Binding-site contacts:
Ligand atom N7 contacts residue GLY123 of chain 1.B at 2.8 Å (h-bond).
Ligand atom C9 contacts residue TRP218 of chain 1.B at 3.6 Å (hydrophobic).
Ligand atom O6 contacts residue TRP218 of chain 1.B at 3.6 Å.
Ligand atom C5 contacts residue GLY123 of chain 1.B at 4.0 Å.
Ligand atom C5 contacts residue TRP218 of chain 1.B at 3.6 Å (hydrophobic).
Ligand atom N3 contacts residue TRP218 of chain 1.B at 3.5 Å (h-bond).
Ligand atom O6 contacts residue GLN124 of chain 1.B at 3.3 Å.
Ligand atom O6 contacts residue LEU125 of chain 1.B at 3.0 Å (h-bond).
Ligand atom N7 contacts residue LEU125 of chain 1.B at 3.3 Å (h-bond).
Ligand atom C6 contacts residue TYR239 of chain 1.B at 4.0 Å (hydrophobic).
Ligand atom N8 contacts residue TRP218 of chain 1.B at 3.6 Å.
Ligand atom N1 contacts residue TYR239 of chain 1.B at 4.0 Å.
Ligand atom C4 contacts residue TRP218 of chain 1.B at 3.5 Å (hydrophobic).
Ligand atom C5 contacts residue TYR239 of chain 1.B at 3.6 Å (hydrophobic).
Ligand atom C2 contacts residue TYR239 of chain 1.B at 3.8 Å (hydrophobic).
Ligand atom C2 contacts residue TRP218 of chain 1.B at 3.6 Å (hydrophobic).
Ligand atom N8 contacts residue GLY123 of chain 1.B at 3.4 Å (h-bond).
Ligand atom N8 contacts residue TYR239 of chain 1.B at 3.7 Å.
Ligand atom O6 contacts residue GLY123 of chain 1.B at 4.4 Å.
Ligand atom C2 contacts residue ASP238 of chain 1.B at 3.7 Å.
Ligand atom C6 contacts residue TRP218 of chain 1.B at 3.6 Å (hydrophobic).
Ligand atom C5 contacts residue LEU125 of chain 1.B at 3.7 Å (hydrophobic).
Ligand atom N3 contacts residue TYR239 of chain 1.B at 3.0 Å (h-bond).
Ligand atom N7 contacts residue TYR239 of chain 1.B at 3.8 Å.
Ligand atom N3 contacts residue ASP238 of chain 1.B at 3.1 Å.
Ligand atom C6 contacts residue GLN124 of chain 1.B at 4.2 Å.
Ligand atom C2 contacts residue ASP237 of chain 1.B at 3.2 Å.
Ligand atom N3 contacts residue ASP237 of chain 1.B at 3.5 Å (salt-bridge).
Ligand atom N8 contacts residue LEU125 of chain 1.B at 4.4 Å.
Ligand atom C6 contacts residue LEU125 of chain 1.B at 3.6 Å (hydrophobic).
Ligand atom O6 contacts residue TYR239 of chain 1.B at 4.3 Å.
Ligand atom C9 contacts residue TYR239 of chain 1.B at 3.2 Å (hydrophobic).
Ligand atom C4 contacts residue TYR239 of chain 1.B at 3.3 Å (hydrophobic).
Ligand atom C4 contacts residue ASP238 of chain 1.B at 3.8 Å.
Ligand atom N8 contacts residue VAL126 of chain 1.B at 3.6 Å (h-bond).
Ligand atom N7 contacts residue VAL126 of chain 1.B at 3.9 Å.
Ligand atom N7 contacts residue GLN124 of chain 1.B at 3.9 Å.
Ligand atom C9 contacts residue ASP238 of chain 1.B at 3.4 Å.
Ligand atom N1 contacts residue TRP218 of chain 1.B at 3.6 Å.
Ligand atom N7 contacts residue TRP218 of chain 1.B at 3.5 Å.

Sequence of chain 1.B:
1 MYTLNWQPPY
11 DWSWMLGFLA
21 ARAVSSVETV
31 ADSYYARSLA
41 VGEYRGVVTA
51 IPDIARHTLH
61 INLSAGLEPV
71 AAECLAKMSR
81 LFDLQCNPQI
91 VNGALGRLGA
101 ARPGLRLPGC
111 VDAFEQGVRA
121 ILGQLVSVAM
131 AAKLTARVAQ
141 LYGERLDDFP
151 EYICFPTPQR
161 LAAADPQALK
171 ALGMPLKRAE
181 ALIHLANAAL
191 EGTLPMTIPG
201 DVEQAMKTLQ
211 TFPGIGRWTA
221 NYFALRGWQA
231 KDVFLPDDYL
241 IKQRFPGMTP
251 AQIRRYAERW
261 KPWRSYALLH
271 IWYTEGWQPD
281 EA

A protein and the small-molecule ligand that binds it are described below.
Small molecule (SMILES): Oc1ncnc2cn[nH]c12